Binding-site contacts:
Ligand atom C4 contacts residue GLN580 of chain 1.C at 3.8 Å.
Ligand atom C2 contacts residue GLN580 of chain 1.C at 3.4 Å.
Ligand atom C3 contacts residue GLN580 of chain 1.C at 3.8 Å.
Ligand atom N2 contacts residue ASN331 of chain 1.C at 2.9 Å (h-bond).
Ligand atom O3 contacts residue GLN580 of chain 1.C at 3.6 Å.
Ligand atom C1 contacts residue ILE332 of chain 1.C at 4.4 Å (hydrophobic).
Ligand atom C3 contacts residue ASN331 of chain 1.C at 3.8 Å.
Ligand atom O6 contacts residue GLN580 of chain 1.C at 3.8 Å.
Ligand atom C5 contacts residue ASN331 of chain 1.C at 3.7 Å.
Ligand atom N2 contacts residue GLN580 of chain 1.C at 4.2 Å.
Ligand atom C8 contacts residue ASN331 of chain 1.C at 4.3 Å.
Ligand atom O7 contacts residue ASN331 of chain 1.C at 3.3 Å (h-bond).
Ligand atom O7 contacts residue GLN580 of chain 1.C at 3.5 Å (h-bond).
Ligand atom C7 contacts residue ASN331 of chain 1.C at 3.3 Å.
Ligand atom O5 contacts residue GLN580 of chain 1.C at 3.5 Å.
Ligand atom C4 contacts residue ASN331 of chain 1.C at 4.2 Å.
Ligand atom C4 contacts residue LEU582 of chain 1.C at 4.0 Å (hydrophobic).
Ligand atom O5 contacts residue ASN331 of chain 1.C at 2.4 Å (h-bond).
Ligand atom O4 contacts residue LEU582 of chain 1.C at 4.0 Å.
Ligand atom C1 contacts residue GLN580 of chain 1.C at 3.8 Å.
Ligand atom C1 contacts residue ASN331 of chain 1.C at 1.4 Å.
Ligand atom C5 contacts residue GLN580 of chain 1.C at 4.5 Å.
Ligand atom C6 contacts residue LEU582 of chain 1.C at 4.0 Å (hydrophobic).
Ligand atom C2 contacts residue ASN331 of chain 1.C at 2.5 Å.
Ligand atom C7 contacts residue GLN580 of chain 1.C at 4.3 Å.

This small molecule binds to this protein.
Small molecule (SMILES): CC(=O)N[C@@H]1[C@@H](O)[C@H](O)[C@@H](CO)O[C@H]1O

Sequence of chain 1.C:
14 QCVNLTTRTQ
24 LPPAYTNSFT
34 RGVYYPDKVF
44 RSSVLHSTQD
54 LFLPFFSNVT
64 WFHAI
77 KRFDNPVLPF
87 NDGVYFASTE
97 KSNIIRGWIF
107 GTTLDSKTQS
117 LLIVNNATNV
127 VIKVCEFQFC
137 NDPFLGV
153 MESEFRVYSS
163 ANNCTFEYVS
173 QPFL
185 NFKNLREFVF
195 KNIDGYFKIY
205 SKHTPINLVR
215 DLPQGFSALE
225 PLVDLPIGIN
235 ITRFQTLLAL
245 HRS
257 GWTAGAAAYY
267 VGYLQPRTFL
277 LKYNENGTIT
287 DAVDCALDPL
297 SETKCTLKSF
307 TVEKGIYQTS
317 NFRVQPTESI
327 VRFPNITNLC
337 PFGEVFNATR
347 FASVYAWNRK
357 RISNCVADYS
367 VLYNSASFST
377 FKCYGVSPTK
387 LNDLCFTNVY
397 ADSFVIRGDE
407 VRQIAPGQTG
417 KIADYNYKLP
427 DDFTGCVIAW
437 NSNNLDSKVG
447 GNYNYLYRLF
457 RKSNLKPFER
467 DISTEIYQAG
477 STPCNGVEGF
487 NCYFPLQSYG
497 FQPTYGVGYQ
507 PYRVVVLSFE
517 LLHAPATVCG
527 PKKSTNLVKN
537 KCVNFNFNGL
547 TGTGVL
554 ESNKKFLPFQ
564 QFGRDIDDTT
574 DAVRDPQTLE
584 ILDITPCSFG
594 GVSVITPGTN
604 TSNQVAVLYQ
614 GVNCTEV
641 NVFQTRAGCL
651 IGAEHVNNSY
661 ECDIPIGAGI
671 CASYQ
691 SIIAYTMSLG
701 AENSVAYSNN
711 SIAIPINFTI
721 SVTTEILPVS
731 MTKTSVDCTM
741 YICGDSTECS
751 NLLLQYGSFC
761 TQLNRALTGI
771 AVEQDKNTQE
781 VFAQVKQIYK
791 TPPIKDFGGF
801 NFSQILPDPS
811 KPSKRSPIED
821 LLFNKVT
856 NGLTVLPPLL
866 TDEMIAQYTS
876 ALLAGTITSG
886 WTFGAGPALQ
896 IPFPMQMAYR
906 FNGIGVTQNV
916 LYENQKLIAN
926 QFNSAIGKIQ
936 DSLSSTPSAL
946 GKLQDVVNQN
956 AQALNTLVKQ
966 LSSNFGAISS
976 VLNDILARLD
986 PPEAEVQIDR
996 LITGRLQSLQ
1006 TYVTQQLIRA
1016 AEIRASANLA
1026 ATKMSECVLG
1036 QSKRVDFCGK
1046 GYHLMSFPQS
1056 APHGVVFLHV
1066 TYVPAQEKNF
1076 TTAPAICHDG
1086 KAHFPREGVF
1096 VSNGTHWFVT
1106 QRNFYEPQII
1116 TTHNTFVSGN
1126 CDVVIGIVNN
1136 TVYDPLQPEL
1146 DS